Sequence of chain 1.I:
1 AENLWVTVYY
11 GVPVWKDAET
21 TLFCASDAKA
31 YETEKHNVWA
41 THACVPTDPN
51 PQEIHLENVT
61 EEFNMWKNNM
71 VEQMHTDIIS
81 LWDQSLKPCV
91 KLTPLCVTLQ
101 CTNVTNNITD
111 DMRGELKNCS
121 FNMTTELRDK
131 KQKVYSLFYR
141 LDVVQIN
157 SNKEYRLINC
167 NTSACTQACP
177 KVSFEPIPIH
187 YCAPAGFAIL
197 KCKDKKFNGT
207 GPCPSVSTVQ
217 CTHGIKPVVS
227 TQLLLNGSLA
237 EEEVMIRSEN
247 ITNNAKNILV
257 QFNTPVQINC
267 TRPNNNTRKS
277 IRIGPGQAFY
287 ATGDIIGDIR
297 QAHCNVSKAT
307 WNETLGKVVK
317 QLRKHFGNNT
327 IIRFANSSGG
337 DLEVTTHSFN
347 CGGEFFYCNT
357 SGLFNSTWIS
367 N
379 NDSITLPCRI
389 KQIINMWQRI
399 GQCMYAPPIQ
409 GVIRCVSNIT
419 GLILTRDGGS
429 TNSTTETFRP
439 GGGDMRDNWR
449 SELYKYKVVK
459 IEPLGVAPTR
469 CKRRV

Sequence of chain 1.B:
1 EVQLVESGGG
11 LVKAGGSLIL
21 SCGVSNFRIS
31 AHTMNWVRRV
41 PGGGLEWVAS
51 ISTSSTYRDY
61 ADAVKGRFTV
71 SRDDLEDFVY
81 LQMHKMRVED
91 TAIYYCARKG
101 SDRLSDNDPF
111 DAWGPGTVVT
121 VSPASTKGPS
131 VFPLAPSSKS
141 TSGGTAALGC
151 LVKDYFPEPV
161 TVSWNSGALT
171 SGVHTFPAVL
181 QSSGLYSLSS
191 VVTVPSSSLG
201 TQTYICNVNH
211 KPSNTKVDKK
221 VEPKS

Binding-site contacts:
Ligand atom C4 contacts residue GLU76 of chain 1.B at 4.5 Å.
Ligand atom O3 contacts residue THR56 of chain 1.C at 3.5 Å (h-bond).
Ligand atom C6 contacts residue LEU75 of chain 1.B at 4.3 Å (hydrophobic).
Ligand atom O4 contacts residue THR56 of chain 1.C at 3.8 Å.
Ligand atom O5 contacts residue LEU75 of chain 1.B at 4.4 Å.
Ligand atom C1 contacts residue LEU75 of chain 1.B at 4.3 Å (hydrophobic).
Ligand atom O4 contacts residue GLU76 of chain 1.B at 3.2 Å (salt-bridge).
Ligand atom O3 contacts residue LEU75 of chain 1.B at 4.5 Å.
Ligand atom O3 contacts residue TYR57 of chain 1.C at 4.4 Å.
Ligand atom C5 contacts residue LEU75 of chain 1.B at 3.4 Å (hydrophobic).
Ligand atom C2 contacts residue LEU75 of chain 1.B at 4.5 Å (hydrophobic).
Ligand atom C4 contacts residue THR56 of chain 1.C at 3.8 Å.
Ligand atom O4 contacts residue LEU75 of chain 1.B at 3.4 Å (h-bond).
Ligand atom C5 contacts residue THR56 of chain 1.C at 4.2 Å.
Ligand atom C4 contacts residue LEU75 of chain 1.B at 3.7 Å (hydrophobic).
Ligand atom C8 contacts residue ASN265 of chain 1.I at 4.3 Å.
Ligand atom O6 contacts residue LEU75 of chain 1.B at 4.4 Å.
Ligand atom C3 contacts residue THR56 of chain 1.C at 3.0 Å.
Ligand atom C2 contacts residue THR56 of chain 1.C at 3.9 Å.
Ligand atom C1 contacts residue THR56 of chain 1.C at 4.4 Å.
Ligand atom C3 contacts residue LEU75 of chain 1.B at 3.6 Å (hydrophobic).

Sequence of chain 1.C:
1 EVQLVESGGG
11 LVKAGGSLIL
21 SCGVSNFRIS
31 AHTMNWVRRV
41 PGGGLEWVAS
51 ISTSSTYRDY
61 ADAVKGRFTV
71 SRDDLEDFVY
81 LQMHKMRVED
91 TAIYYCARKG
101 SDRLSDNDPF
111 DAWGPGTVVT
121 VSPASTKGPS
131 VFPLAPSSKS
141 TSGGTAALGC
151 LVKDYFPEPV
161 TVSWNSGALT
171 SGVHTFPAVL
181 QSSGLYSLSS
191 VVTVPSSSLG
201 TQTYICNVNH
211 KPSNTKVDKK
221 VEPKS

A protein and the small-molecule ligand that binds it are described below.
Small molecule (SMILES): CC(=O)N[C@H]1[C@H](O[C@H]2[C@H](O)[C@@H](NC(C)=O)CO[C@@H]2CO)O[C@H](CO)[C@@H](O[C@@H]2O[C@H](CO[C@H]3O[C@H](CO[C@H]4O[C@H](CO)[C@@H](O)[C@H](O)[C@@H]4O)[C@@H](O)[C@H](O[C@H]4O[C@H](CO)[C@@H](O)[C@H](O)[C@@H]4O)[C@@H]3O)[C@@H](O)[C@H](O)[C@@H]2O)[C@@H]1O